Binding-site contacts:
Ligand atom C3 contacts residue GLN273 of chain 1.A at 3.2 Å.
Ligand atom C12 contacts residue ASN274 of chain 1.A at 4.3 Å.
Ligand atom C2 contacts residue GLN273 of chain 1.A at 3.5 Å.
Ligand atom N1 contacts residue ASN274 of chain 1.A at 3.7 Å.
Ligand atom C10 contacts residue GLY278 of chain 2.A at 4.0 Å.
Ligand atom C4 contacts residue GLN273 of chain 1.A at 4.4 Å.
Ligand atom C5 contacts residue ASN274 of chain 1.A at 4.4 Å.
Ligand atom C4 contacts residue ASN274 of chain 1.A at 3.8 Å.
Ligand atom C11 contacts residue GLY275 of chain 1.A at 4.2 Å.
Ligand atom C12 contacts residue GLY275 of chain 1.A at 4.2 Å.
Ligand atom N1 contacts residue GLY275 of chain 1.A at 4.0 Å.
Ligand atom C2 contacts residue ASN274 of chain 1.A at 4.3 Å.
Ligand atom C3 contacts residue ASN274 of chain 1.A at 3.9 Å.

Sequence of chain 2.A:
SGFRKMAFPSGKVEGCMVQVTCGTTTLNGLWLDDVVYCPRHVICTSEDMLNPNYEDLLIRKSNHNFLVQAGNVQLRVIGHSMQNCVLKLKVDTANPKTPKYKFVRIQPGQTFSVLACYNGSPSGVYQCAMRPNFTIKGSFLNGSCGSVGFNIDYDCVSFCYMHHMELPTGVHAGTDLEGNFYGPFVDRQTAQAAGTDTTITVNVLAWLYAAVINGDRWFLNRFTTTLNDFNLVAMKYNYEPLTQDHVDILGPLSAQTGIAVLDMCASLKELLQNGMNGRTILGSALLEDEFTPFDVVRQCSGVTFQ

Sequence of chain 1.A:
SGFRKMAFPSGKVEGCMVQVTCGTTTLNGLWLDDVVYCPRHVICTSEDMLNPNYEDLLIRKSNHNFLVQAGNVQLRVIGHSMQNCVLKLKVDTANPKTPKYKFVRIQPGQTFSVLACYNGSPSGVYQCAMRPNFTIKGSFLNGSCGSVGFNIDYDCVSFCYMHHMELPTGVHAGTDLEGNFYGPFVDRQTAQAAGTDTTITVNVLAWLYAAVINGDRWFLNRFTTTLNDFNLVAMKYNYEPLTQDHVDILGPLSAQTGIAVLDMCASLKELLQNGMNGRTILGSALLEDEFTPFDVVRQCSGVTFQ

This small molecule binds to this protein.
Small molecule (SMILES): Nc1c2c(nc3c1CCC3)CCCC2